Binding-site contacts:
Ligand atom C3 contacts residue ASN432 of chain 1.F at 3.8 Å.
Ligand atom C1 contacts residue ASN432 of chain 1.F at 1.4 Å.
Ligand atom C5 contacts residue ASN432 of chain 1.F at 3.6 Å.
Ligand atom N2 contacts residue ASN432 of chain 1.F at 3.0 Å (h-bond).
Ligand atom O7 contacts residue ASN432 of chain 1.F at 3.3 Å (h-bond).
Ligand atom C4 contacts residue ASN432 of chain 1.F at 4.2 Å.
Ligand atom O5 contacts residue ASN432 of chain 1.F at 2.3 Å (h-bond).
Ligand atom C7 contacts residue ASN432 of chain 1.F at 3.4 Å.
Ligand atom C8 contacts residue ASN432 of chain 1.F at 4.1 Å.
Ligand atom C2 contacts residue ASN432 of chain 1.F at 2.5 Å.

Sequence of chain 1.F:
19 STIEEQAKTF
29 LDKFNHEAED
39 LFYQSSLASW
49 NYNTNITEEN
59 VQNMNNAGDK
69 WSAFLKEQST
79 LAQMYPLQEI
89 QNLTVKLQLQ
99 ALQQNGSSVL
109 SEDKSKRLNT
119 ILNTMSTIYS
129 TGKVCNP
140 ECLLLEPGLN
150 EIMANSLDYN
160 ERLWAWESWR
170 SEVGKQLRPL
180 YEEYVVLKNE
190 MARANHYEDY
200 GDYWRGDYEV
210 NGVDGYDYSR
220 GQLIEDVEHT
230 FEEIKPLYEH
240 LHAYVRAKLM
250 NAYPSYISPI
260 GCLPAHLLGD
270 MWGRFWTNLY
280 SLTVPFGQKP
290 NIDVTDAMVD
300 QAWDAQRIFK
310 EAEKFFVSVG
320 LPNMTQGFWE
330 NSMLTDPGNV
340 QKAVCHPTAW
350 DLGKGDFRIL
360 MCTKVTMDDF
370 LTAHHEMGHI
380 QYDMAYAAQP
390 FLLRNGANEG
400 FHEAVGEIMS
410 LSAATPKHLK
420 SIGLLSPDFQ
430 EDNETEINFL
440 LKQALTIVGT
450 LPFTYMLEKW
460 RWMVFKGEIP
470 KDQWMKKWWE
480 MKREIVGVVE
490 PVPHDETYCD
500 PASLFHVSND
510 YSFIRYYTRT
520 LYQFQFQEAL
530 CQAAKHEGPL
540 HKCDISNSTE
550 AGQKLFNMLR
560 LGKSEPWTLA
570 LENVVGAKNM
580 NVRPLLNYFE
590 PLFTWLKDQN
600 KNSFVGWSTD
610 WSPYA

This small molecule binds to this protein.
Small molecule (SMILES): CC(=O)N[C@@H]1[C@@H](O)[C@H](O)[C@@H](CO)O[C@H]1O